This protein binds this small molecule.
Small molecule (SMILES): CC(=O)N[C@@H]1[C@@H](O)[C@H](O[C@@H]2O[C@H](CO[C@H]3O[C@H](CO)[C@@H](O)[C@H](O)[C@@H]3O[C@@H]3O[C@H](CO)[C@@H](O[C@@H]4O[C@H](CO)[C@H](O)[C@H](O)[C@H]4O)[C@H](O)[C@H]3NC(C)=O)[C@@H](O)[C@H](O[C@H]3O[C@H](CO)[C@@H](O)[C@H](O)[C@@H]3O[C@@H]3O[C@H](CO)[C@@H](O[C@@H]4O[C@H](CO)[C@H](O)[C@H](O)[C@H]4O)[C@H](O)[C@H]3NC(C)=O)[C@@H]2O)[C@@H](CO)O[C@H]1O

Binding-site contacts:
Ligand atom C7 contacts residue GLN208 of chain 1.B at 3.5 Å.
Ligand atom O4 contacts residue TYR297 of chain 1.B at 3.1 Å (h-bond).
Ligand atom C8 contacts residue GLN208 of chain 1.B at 3.2 Å.
Ligand atom O4 contacts residue ASP66 of chain 1.B at 3.5 Å (salt-bridge).
Ligand atom C8 contacts residue PHE64 of chain 1.B at 3.5 Å (hydrophobic).
Ligand atom N2 contacts residue GLU144 of chain 1.B at 2.9 Å (salt-bridge).
Ligand atom C6 contacts residue ASP66 of chain 1.B at 3.3 Å.
Ligand atom N2 contacts residue HIS65 of chain 1.B at 2.6 Å (h-bond).
Ligand atom C3 contacts residue HIS65 of chain 1.B at 3.5 Å.
Ligand atom O3 contacts residue PHE64 of chain 1.B at 2.9 Å.
Ligand atom C1 contacts residue GLN208 of chain 1.B at 3.4 Å.
Ligand atom O4 contacts residue GLU247 of chain 1.B at 2.9 Å (salt-bridge).
Ligand atom N2 contacts residue ASP142 of chain 1.B at 3.5 Å (salt-bridge).
Ligand atom O7 contacts residue TYR297 of chain 1.B at 3.2 Å.
Ligand atom O6 contacts residue GLU246 of chain 1.B at 3.2 Å (salt-bridge).
Ligand atom O1 contacts residue GLN208 of chain 1.B at 2.5 Å (h-bond).
Ligand atom C7 contacts residue HIS65 of chain 1.B at 3.4 Å.
Ligand atom C6 contacts residue ASN253 of chain 1.B at 3.0 Å.
Ligand atom O3 contacts residue HIS65 of chain 1.B at 3.3 Å (h-bond).
Ligand atom O3 contacts residue GLU247 of chain 1.B at 2.8 Å (salt-bridge).
Ligand atom O2 contacts residue TYR297 of chain 1.B at 2.5 Å (h-bond).
Ligand atom C2 contacts residue GLU144 of chain 1.B at 3.2 Å.
Ligand atom O4 contacts residue HIS67 of chain 1.B at 3.0 Å (h-bond).
Ligand atom O6 contacts residue HIS65 of chain 1.B at 3.5 Å.
Ligand atom O5 contacts residue PHE64 of chain 1.B at 3.5 Å.
Ligand atom O4 contacts residue ARG30 of chain 1.B at 3.2 Å (salt-bridge).
Ligand atom C8 contacts residue ASP142 of chain 1.B at 3.2 Å.
Ligand atom O1 contacts residue GLU144 of chain 1.B at 2.8 Å (salt-bridge).
Ligand atom C2 contacts residue GLU246 of chain 1.B at 3.4 Å.
Ligand atom O7 contacts residue TYR210 of chain 1.B at 2.9 Å (h-bond).
Ligand atom O6 contacts residue ASP142 of chain 1.B at 3.5 Å (salt-bridge).
Ligand atom C8 contacts residue HIS65 of chain 1.B at 3.2 Å.
Ligand atom C6 contacts residue ASP142 of chain 1.B at 3.4 Å.
Ligand atom O2 contacts residue GLU246 of chain 1.B at 2.6 Å (salt-bridge).
Ligand atom O3 contacts residue TRP32 of chain 1.B at 2.9 Å (h-bond).
Ligand atom O6 contacts residue ASN253 of chain 1.B at 3.0 Å (h-bond).
Ligand atom C4 contacts residue GLU247 of chain 1.B at 3.5 Å.
Ligand atom C8 contacts residue ASP184 of chain 1.B at 3.2 Å.
Ligand atom O6 contacts residue ASN253 of chain 1.B at 2.1 Å (h-bond).
Ligand atom C6 contacts residue GLU247 of chain 1.B at 3.3 Å.

Sequence of chain 1.B:
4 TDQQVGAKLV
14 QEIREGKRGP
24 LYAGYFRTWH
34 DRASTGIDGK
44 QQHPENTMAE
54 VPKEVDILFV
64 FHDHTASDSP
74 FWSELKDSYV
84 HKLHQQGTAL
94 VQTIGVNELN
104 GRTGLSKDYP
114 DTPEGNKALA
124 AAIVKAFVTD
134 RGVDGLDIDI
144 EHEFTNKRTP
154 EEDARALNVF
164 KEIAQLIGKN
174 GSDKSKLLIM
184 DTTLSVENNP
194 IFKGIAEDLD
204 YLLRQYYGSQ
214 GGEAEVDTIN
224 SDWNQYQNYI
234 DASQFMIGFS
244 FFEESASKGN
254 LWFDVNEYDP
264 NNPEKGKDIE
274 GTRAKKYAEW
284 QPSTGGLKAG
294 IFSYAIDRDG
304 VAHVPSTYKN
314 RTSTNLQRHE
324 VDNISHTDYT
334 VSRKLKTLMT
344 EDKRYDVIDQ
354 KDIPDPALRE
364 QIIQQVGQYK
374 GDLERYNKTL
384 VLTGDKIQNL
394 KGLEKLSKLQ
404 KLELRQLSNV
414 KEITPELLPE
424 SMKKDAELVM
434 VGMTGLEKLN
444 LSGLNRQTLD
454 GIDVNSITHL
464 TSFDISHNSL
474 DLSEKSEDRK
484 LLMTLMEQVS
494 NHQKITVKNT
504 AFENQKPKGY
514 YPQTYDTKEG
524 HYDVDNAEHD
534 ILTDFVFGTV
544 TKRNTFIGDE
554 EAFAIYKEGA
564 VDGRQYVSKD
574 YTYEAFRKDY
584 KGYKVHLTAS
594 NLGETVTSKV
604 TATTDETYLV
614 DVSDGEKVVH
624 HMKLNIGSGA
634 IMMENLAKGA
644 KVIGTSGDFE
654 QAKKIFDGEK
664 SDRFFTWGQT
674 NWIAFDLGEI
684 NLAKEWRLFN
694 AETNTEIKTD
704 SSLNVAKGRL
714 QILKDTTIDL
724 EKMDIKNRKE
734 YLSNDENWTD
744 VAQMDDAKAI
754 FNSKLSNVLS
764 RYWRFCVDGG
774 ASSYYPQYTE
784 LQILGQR